Sequence of chain 1.A:
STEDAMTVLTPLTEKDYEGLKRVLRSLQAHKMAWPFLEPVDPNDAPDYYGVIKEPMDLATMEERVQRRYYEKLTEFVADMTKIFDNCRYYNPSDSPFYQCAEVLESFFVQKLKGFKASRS

Binding-site contacts:
Ligand atom N13 contacts residue VAL42 of chain 1.A at 4.2 Å.
Ligand atom C10 contacts residue PRO37 of chain 1.A at 4.1 Å (hydrophobic).
Ligand atom C08 contacts residue GLU40 of chain 1.A at 3.8 Å.
Ligand atom C03 contacts residue PHE99 of chain 1.A at 4.0 Å (hydrophobic).
Ligand atom C03 contacts residue PRO37 of chain 1.A at 4.2 Å (hydrophobic).
Ligand atom N12 contacts residue PHE99 of chain 1.A at 3.6 Å.
Ligand atom C08 contacts residue PRO37 of chain 1.A at 3.3 Å (hydrophobic).
Ligand atom CL04 contacts residue VAL42 of chain 1.A at 4.2 Å.
Ligand atom C05 contacts residue PRO37 of chain 1.A at 4.0 Å (hydrophobic).
Ligand atom C11 contacts residue VAL42 of chain 1.A at 4.0 Å (hydrophobic).
Ligand atom C14 contacts residue PHE99 of chain 1.A at 4.1 Å (hydrophobic).
Ligand atom N12 contacts residue ASP46 of chain 1.A at 3.9 Å.
Ligand atom N13 contacts residue PHE99 of chain 1.A at 3.7 Å.
Ligand atom C14 contacts residue TYR92 of chain 1.A at 3.5 Å (hydrophobic).
Ligand atom N12 contacts residue ALA47 of chain 1.A at 4.2 Å.
Ligand atom N09 contacts residue PRO37 of chain 1.A at 4.1 Å.
Ligand atom N12 contacts residue VAL42 of chain 1.A at 3.9 Å.
Ligand atom C05 contacts residue VAL42 of chain 1.A at 3.8 Å (hydrophobic).
Ligand atom CL04 contacts residue PHE38 of chain 1.A at 3.5 Å.
Ligand atom C10 contacts residue TRP36 of chain 1.A at 4.1 Å (hydrophobic).
Ligand atom N06 contacts residue PRO37 of chain 1.A at 2.9 Å (h-bond).
Ligand atom C14 contacts residue ASN93 of chain 1.A at 3.3 Å.
Ligand atom C02 contacts residue ASN93 of chain 1.A at 3.8 Å.
Ligand atom C11 contacts residue PHE99 of chain 1.A at 3.8 Å (hydrophobic).
Ligand atom C11 contacts residue ASP46 of chain 1.A at 4.1 Å.
Ligand atom C02 contacts residue PHE99 of chain 1.A at 3.7 Å (hydrophobic).
Ligand atom N13 contacts residue ASN93 of chain 1.A at 4.2 Å.
Ligand atom N09 contacts residue GLU40 of chain 1.A at 4.2 Å.
Ligand atom C02 contacts residue VAL42 of chain 1.A at 4.0 Å (hydrophobic).
Ligand atom CL04 contacts residue CYS89 of chain 1.A at 4.3 Å.
Ligand atom O01 contacts residue CYS89 of chain 1.A at 3.8 Å.
Ligand atom C07 contacts residue PRO37 of chain 1.A at 3.6 Å (hydrophobic).
Ligand atom CL04 contacts residue PRO37 of chain 1.A at 3.3 Å.
Ligand atom N06 contacts residue PHE99 of chain 1.A at 4.3 Å.
Ligand atom O01 contacts residue ASN93 of chain 1.A at 2.9 Å (h-bond).
Ligand atom O01 contacts residue PHE99 of chain 1.A at 4.0 Å.
Ligand atom C03 contacts residue VAL42 of chain 1.A at 3.7 Å (hydrophobic).
Ligand atom C05 contacts residue PHE99 of chain 1.A at 4.0 Å (hydrophobic).
Ligand atom C14 contacts residue ALA47 of chain 1.A at 3.7 Å (hydrophobic).
Ligand atom C08 contacts residue PRO41 of chain 1.A at 3.9 Å (hydrophobic).

A small-molecule ligand and the protein it binds are described below.
Small molecule (SMILES): Cn1ncc(NC2CNC2)c(Cl)c1=O